Sequence of chain 1.B:
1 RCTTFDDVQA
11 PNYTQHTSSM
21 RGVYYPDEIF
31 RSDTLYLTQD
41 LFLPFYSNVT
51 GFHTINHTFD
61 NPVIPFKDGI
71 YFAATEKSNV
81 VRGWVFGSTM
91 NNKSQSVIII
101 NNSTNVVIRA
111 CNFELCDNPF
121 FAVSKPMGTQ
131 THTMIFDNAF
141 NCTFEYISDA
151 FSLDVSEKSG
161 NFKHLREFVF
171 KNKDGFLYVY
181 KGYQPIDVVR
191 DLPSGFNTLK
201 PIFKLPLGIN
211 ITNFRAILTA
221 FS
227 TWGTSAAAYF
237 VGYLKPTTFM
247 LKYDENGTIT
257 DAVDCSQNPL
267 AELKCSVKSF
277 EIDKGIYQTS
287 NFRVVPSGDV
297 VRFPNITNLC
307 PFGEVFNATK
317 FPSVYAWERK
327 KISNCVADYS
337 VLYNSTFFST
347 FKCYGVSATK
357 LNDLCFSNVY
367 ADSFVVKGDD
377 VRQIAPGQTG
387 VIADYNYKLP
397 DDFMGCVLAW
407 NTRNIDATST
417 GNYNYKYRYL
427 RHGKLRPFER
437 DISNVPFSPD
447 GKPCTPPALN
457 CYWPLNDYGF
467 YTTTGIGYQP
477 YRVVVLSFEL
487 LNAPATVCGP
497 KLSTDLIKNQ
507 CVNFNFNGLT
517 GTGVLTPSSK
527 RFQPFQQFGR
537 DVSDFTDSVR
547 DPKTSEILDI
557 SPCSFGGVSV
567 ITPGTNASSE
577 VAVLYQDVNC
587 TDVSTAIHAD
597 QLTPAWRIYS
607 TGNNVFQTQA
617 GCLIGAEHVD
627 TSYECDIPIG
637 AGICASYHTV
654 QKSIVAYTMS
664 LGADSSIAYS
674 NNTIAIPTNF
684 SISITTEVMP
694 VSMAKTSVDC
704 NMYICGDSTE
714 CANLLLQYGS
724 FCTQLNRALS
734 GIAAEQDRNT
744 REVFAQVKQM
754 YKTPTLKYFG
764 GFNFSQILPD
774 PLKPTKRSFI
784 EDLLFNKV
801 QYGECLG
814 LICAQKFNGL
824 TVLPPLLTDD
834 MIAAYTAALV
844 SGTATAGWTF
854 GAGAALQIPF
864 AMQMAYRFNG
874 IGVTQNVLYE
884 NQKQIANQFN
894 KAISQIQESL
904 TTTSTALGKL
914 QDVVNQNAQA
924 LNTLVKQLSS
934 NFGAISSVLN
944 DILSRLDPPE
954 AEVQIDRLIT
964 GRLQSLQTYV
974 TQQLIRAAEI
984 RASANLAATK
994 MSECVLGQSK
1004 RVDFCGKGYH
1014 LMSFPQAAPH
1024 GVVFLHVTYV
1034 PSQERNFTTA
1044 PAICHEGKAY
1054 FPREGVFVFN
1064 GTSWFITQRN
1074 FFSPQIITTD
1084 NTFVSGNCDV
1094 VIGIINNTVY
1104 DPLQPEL

A small-molecule ligand and the protein it binds are described below.
Small molecule (SMILES): CC(=O)N[C@@H]1[C@@H](O)[C@H](O)[C@@H](CO)O[C@H]1O

Binding-site contacts:
Ligand atom C2 contacts residue ASN585 of chain 1.G at 4.5 Å.
Ligand atom O6 contacts residue LEU814 of chain 1.B at 2.8 Å (h-bond).
Ligand atom C5 contacts residue ASN585 of chain 1.G at 4.4 Å.
Ligand atom C6 contacts residue LEU814 of chain 1.B at 4.1 Å (hydrophobic).
Ligand atom C5 contacts residue LEU814 of chain 1.B at 4.4 Å (hydrophobic).
Ligand atom C8 contacts residue THR587 of chain 1.G at 3.4 Å.
Ligand atom C1 contacts residue ASN585 of chain 1.G at 3.1 Å.
Ligand atom O5 contacts residue ASN585 of chain 1.G at 3.3 Å.
Ligand atom C6 contacts residue GLN613 of chain 1.G at 4.1 Å.
Ligand atom O6 contacts residue GLN613 of chain 1.G at 4.0 Å.
Ligand atom C6 contacts residue ASN585 of chain 1.G at 4.4 Å.

Sequence of chain 1.G:
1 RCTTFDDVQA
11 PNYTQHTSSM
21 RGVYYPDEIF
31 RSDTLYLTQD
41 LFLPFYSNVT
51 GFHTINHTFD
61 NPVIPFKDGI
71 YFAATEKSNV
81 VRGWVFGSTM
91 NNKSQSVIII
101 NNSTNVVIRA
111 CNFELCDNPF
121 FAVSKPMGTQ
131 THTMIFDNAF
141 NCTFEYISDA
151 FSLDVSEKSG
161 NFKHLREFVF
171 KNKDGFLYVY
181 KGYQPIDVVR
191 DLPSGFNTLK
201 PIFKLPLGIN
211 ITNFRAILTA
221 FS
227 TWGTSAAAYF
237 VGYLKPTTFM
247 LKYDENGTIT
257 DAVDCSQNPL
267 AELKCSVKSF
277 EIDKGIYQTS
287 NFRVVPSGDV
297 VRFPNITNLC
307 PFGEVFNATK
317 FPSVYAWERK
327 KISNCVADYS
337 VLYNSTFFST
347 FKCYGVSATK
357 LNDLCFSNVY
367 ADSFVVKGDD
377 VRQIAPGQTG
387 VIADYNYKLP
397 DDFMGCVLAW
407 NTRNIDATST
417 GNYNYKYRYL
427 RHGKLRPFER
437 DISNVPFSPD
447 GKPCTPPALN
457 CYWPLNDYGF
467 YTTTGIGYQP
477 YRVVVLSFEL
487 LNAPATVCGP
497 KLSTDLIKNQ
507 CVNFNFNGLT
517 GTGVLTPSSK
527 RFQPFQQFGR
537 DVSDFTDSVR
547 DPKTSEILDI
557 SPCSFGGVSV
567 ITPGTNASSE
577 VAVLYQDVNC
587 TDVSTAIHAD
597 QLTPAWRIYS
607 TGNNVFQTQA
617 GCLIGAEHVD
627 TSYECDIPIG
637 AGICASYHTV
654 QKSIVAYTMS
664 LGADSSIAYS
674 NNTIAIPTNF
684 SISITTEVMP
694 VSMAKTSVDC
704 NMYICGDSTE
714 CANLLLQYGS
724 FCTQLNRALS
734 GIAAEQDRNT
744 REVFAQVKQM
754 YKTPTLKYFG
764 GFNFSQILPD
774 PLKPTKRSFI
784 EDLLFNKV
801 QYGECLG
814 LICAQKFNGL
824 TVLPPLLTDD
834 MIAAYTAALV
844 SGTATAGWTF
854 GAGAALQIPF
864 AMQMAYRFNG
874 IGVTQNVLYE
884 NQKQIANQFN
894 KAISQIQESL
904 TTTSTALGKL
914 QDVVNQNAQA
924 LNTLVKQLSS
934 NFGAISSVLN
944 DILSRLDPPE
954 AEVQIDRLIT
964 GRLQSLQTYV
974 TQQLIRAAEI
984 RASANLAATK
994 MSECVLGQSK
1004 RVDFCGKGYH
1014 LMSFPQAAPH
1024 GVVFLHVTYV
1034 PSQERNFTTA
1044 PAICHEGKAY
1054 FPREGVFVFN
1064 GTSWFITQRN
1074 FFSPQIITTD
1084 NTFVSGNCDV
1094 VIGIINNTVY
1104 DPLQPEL